Sequence of chain 1.C:
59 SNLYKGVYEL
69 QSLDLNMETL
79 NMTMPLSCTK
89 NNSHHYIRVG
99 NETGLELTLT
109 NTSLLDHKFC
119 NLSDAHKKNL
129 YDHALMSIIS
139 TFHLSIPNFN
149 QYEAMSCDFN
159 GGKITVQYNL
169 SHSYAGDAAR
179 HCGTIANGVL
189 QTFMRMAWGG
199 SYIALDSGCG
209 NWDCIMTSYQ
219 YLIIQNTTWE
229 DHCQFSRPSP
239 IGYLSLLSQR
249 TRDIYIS

Binding-site contacts:
Ligand atom N2 contacts residue SER108 of chain 1.D at 3.7 Å.
Ligand atom C6 contacts residue ARG235 of chain 1.C at 3.9 Å.
Ligand atom C6 contacts residue SER133 of chain 1.D at 4.0 Å.
Ligand atom C6 contacts residue PHE233 of chain 1.C at 3.9 Å (hydrophobic).
Ligand atom C1 contacts residue TYR134 of chain 1.D at 3.7 Å (hydrophobic).
Ligand atom C6 contacts residue GLY132 of chain 1.D at 3.7 Å.
Ligand atom C1 contacts residue ASN106 of chain 1.D at 1.5 Å.
Ligand atom C6 contacts residue SER234 of chain 1.C at 3.8 Å.
Ligand atom C8 contacts residue ARG235 of chain 1.C at 3.5 Å.
Ligand atom O5 contacts residue PHE233 of chain 1.C at 3.9 Å.
Ligand atom C8 contacts residue PRO236 of chain 1.C at 4.0 Å (hydrophobic).
Ligand atom O7 contacts residue ARG235 of chain 1.C at 3.4 Å (salt-bridge).
Ligand atom C2 contacts residue ASN106 of chain 1.D at 2.6 Å.
Ligand atom O2 contacts residue GLN232 of chain 1.C at 2.9 Å (h-bond).
Ligand atom C1 contacts residue SER108 of chain 1.D at 3.9 Å.
Ligand atom C5 contacts residue PHE233 of chain 1.C at 3.3 Å (hydrophobic).
Ligand atom C8 contacts residue MET75 of chain 1.C at 4.0 Å (hydrophobic).
Ligand atom O6 contacts residue GLY132 of chain 1.D at 2.8 Å (h-bond).
Ligand atom C6 contacts residue GLN232 of chain 1.C at 4.0 Å.
Ligand atom O6 contacts residue GLN232 of chain 1.C at 3.8 Å.
Ligand atom O3 contacts residue SER234 of chain 1.C at 3.8 Å.
Ligand atom O4 contacts residue GLN232 of chain 1.C at 3.9 Å.
Ligand atom O5 contacts residue ASN106 of chain 1.D at 2.5 Å (h-bond).
Ligand atom C5 contacts residue ASN106 of chain 1.D at 3.8 Å.
Ligand atom O6 contacts residue CYS231 of chain 1.C at 2.8 Å (h-bond).
Ligand atom C8 contacts residue SER237 of chain 1.C at 3.7 Å.
Ligand atom C5 contacts residue TYR134 of chain 1.D at 3.7 Å (hydrophobic).
Ligand atom C8 contacts residue SER133 of chain 1.D at 3.5 Å.
Ligand atom C6 contacts residue CYS231 of chain 1.C at 3.5 Å (hydrophobic).
Ligand atom N2 contacts residue ASN106 of chain 1.D at 3.0 Å (h-bond).
Ligand atom O3 contacts residue ARG235 of chain 1.C at 2.9 Å (salt-bridge).
Ligand atom O4 contacts residue GLN232 of chain 1.C at 3.5 Å (h-bond).
Ligand atom O7 contacts residue TYR134 of chain 1.D at 4.0 Å.
Ligand atom O5 contacts residue VAL129 of chain 1.D at 3.9 Å.
Ligand atom C6 contacts residue TYR134 of chain 1.D at 3.9 Å (hydrophobic).
Ligand atom C7 contacts residue ASN106 of chain 1.D at 3.6 Å.
Ligand atom C7 contacts residue ARG235 of chain 1.C at 3.6 Å.
Ligand atom C2 contacts residue GLN232 of chain 1.C at 3.9 Å.
Ligand atom O7 contacts residue ASN106 of chain 1.D at 3.8 Å.
Ligand atom C3 contacts residue ASN106 of chain 1.D at 3.9 Å.

A protein and the small-molecule ligand that binds it are described below.
Small molecule (SMILES): CC(=O)N[C@H]1[C@H](O[C@H]2[C@H](O)[C@@H](NC(C)=O)CO[C@@H]2CO)O[C@H](CO)[C@@H](O[C@@H]2O[C@H](CO[C@H]3O[C@H](CO)[C@@H](O)[C@H](O)[C@@H]3O)[C@@H](O)[C@H](O[C@H]3O[C@H](CO)[C@@H](O)[C@H](O)[C@@H]3O)[C@@H]2O)[C@@H]1O

Sequence of chain 1.D:
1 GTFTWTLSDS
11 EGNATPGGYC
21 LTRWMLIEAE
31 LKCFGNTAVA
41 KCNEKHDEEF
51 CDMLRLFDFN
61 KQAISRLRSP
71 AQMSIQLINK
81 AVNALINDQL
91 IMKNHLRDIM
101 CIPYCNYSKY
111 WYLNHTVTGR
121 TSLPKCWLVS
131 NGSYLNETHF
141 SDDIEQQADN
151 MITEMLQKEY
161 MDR